A small-molecule ligand and the protein it binds are described below.
Small molecule (SMILES): Nc1ncnc2c1ncn2[C@@H]1O[C@H](CO[P](=O)(O)O[P](=O)(O)NP(=O)(O)O)[C@@H](O)[C@H]1O

Binding-site contacts:
Ligand atom N1 contacts residue VAL67 of chain 3.F at 2.7 Å (h-bond).
Ligand atom O3A contacts residue GLY66 of chain 3.F at 3.1 Å.
Ligand atom N3 contacts residue ALA398 of chain 3.F at 3.5 Å.
Ligand atom C2 contacts residue GLY66 of chain 3.F at 3.3 Å.
Ligand atom N1 contacts residue GLY68 of chain 3.F at 3.3 Å (h-bond).
Ligand atom C2 contacts residue LEU341 of chain 3.F at 3.6 Å (hydrophobic).
Ligand atom O3G contacts residue GLU327 of chain 2.E at 3.2 Å (salt-bridge).
Ligand atom O2B contacts residue VAL67 of chain 3.F at 3.4 Å (h-bond).
Ligand atom O2G contacts residue ASP262 of chain 3.F at 2.7 Å (salt-bridge).
Ligand atom O2G contacts residue SER313 of chain 3.F at 3.5 Å (h-bond).
Ligand atom O1G contacts residue THR65 of chain 3.F at 3.5 Å.
Ligand atom O1A contacts residue GLY68 of chain 3.F at 3.0 Å.
Ligand atom O2A contacts residue THR70 of chain 3.F at 3.1 Å.
Ligand atom O2B contacts residue LYS69 of chain 3.F at 2.9 Å (salt-bridge).
Ligand atom O4' contacts residue ALA398 of chain 3.F at 3.2 Å.
Ligand atom N7 contacts residue ILE24 of chain 3.F at 3.5 Å (h-bond).
Ligand atom O1A contacts residue GLU71 of chain 3.F at 3.4 Å (salt-bridge).
Ligand atom O3A contacts residue ARG399 of chain 3.F at 3.6 Å (salt-bridge).
Ligand atom N3B contacts residue ARG399 of chain 3.F at 3.2 Å (salt-bridge).
Ligand atom N7 contacts residue HIS22 of chain 3.F at 3.5 Å (h-bond).
Ligand atom C5 contacts residue ILE349 of chain 3.F at 3.6 Å (hydrophobic).
Ligand atom O3G contacts residue ASP262 of chain 3.F at 2.6 Å (salt-bridge).
Ligand atom C2 contacts residue VAL67 of chain 3.F at 2.9 Å (hydrophobic).
Ligand atom N1 contacts residue LEU341 of chain 3.F at 3.6 Å.
Ligand atom O1A contacts residue LYS69 of chain 3.F at 3.4 Å (salt-bridge).
Ligand atom C2' contacts residue GLU71 of chain 3.F at 3.2 Å.
Ligand atom C5' contacts residue GLY66 of chain 3.F at 3.7 Å.
Ligand atom C2 contacts residue GLY68 of chain 3.F at 2.9 Å.
Ligand atom O2B contacts residue THR65 of chain 3.F at 3.3 Å.
Ligand atom PB contacts residue GLY66 of chain 3.F at 3.4 Å.
Ligand atom O2B contacts residue GLY66 of chain 3.F at 2.7 Å (h-bond).
Ligand atom N3B contacts residue THR70 of chain 3.F at 3.4 Å (h-bond).
Ligand atom O1B contacts residue LYS69 of chain 3.F at 3.0 Å (salt-bridge).
Ligand atom O1G contacts residue GLU327 of chain 2.E at 3.6 Å.
Ligand atom O1B contacts residue THR70 of chain 3.F at 2.7 Å (h-bond).
Ligand atom N6 contacts residue ILE23 of chain 3.F at 3.2 Å.
Ligand atom O2G contacts residue THR70 of chain 3.F at 3.2 Å (h-bond).
Ligand atom PG contacts residue ASP262 of chain 3.F at 3.5 Å.
Ligand atom C3' contacts residue GLU71 of chain 3.F at 3.6 Å.
Ligand atom N6 contacts residue ILE24 of chain 3.F at 2.7 Å (h-bond).

Sequence of chain 2.E:
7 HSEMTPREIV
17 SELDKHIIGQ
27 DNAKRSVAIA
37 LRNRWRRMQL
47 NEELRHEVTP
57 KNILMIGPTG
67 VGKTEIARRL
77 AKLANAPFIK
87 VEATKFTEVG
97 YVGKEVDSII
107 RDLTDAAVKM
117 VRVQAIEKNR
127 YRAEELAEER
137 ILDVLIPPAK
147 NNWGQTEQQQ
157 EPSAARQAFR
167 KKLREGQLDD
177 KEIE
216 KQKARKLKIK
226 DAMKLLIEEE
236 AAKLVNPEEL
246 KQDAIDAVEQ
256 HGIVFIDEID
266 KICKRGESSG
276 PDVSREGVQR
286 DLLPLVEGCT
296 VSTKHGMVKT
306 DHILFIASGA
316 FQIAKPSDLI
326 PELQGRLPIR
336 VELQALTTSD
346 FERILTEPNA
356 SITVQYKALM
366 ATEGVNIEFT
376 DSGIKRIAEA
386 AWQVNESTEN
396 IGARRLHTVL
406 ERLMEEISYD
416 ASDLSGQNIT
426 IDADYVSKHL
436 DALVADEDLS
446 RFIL

Sequence of chain 3.F:
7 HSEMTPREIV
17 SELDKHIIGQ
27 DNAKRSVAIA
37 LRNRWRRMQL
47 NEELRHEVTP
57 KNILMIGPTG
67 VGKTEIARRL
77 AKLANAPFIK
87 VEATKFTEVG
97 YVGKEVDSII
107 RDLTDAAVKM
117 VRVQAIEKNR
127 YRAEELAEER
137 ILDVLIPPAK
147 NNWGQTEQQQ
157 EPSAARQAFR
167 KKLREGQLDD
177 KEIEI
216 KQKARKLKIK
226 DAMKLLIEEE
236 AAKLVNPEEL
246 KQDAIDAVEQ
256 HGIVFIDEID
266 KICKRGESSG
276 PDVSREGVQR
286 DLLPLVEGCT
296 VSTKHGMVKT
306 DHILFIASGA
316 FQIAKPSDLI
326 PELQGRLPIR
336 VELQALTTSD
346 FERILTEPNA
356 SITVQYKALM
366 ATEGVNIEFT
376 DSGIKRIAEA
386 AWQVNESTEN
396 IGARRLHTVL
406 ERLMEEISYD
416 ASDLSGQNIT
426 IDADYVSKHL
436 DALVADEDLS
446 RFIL